Binding-site contacts:
Ligand atom C7 contacts residue ASN64 of chain 1.A at 3.9 Å.
Ligand atom C8 contacts residue NAG1 of chain 1.H at 3.7 Å.
Ligand atom C5 contacts residue NAG1 of chain 1.H at 3.9 Å.
Ligand atom C1 contacts residue NAG1 of chain 1.H at 3.4 Å.
Ligand atom C3 contacts residue NAG1 of chain 1.H at 3.8 Å.
Ligand atom C2 contacts residue ASN64 of chain 1.A at 2.5 Å.
Ligand atom N2 contacts residue NAG1 of chain 1.H at 2.8 Å (h-bond).
Ligand atom O5 contacts residue NAG1 of chain 1.H at 4.2 Å.
Ligand atom N2 contacts residue ASN64 of chain 1.A at 2.9 Å (h-bond).
Ligand atom O5 contacts residue ASN64 of chain 1.A at 2.4 Å (h-bond).
Ligand atom C4 contacts residue ASN64 of chain 1.A at 4.3 Å.
Ligand atom O7 contacts residue ASN64 of chain 1.A at 4.4 Å.
Ligand atom O6 contacts residue ASN64 of chain 1.A at 3.6 Å.
Ligand atom C2 contacts residue NAG1 of chain 1.H at 3.5 Å.
Ligand atom C1 contacts residue ASN64 of chain 1.A at 1.4 Å.
Ligand atom C3 contacts residue ASN64 of chain 1.A at 3.8 Å.
Ligand atom C7 contacts residue NAG1 of chain 1.H at 3.7 Å.
Ligand atom C5 contacts residue ASN64 of chain 1.A at 3.7 Å.
Ligand atom C6 contacts residue ASN64 of chain 1.A at 4.4 Å.

A small-molecule ligand and the protein it binds are described below.
Small molecule (SMILES): CC(=O)N[C@@H]1[C@@H](O)[C@H](O)[C@@H](CO)O[C@H]1O

Sequence of chain 1.A:
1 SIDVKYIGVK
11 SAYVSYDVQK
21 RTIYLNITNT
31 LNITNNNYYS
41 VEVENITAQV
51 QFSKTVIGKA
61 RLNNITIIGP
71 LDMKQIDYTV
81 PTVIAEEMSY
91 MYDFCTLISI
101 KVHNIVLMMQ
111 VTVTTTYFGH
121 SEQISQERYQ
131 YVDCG